A protein and the small-molecule ligand that binds it are described below.
Small molecule (SMILES): C=CC1=C(C)C2=N3->[Ni]45<-N6=C(C=c7c(C)c(C=C)c(n74)=C2)C(C)=C(CCC(=O)O)C6=Cc2c(CCC(=O)O)c(C)c(n25)C=C13

Sequence of chain 1.E:
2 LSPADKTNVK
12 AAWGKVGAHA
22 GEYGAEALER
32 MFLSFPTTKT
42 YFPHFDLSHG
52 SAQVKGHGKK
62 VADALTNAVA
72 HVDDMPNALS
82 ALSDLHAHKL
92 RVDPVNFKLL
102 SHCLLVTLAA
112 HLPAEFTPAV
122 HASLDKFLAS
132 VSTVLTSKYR

Binding-site contacts:
Ligand atom CMA contacts residue LYS61 of chain 1.E at 3.4 Å.
Ligand atom C2D contacts residue LEU91 of chain 1.E at 3.6 Å (hydrophobic).
Ligand atom C3C contacts residue VAL93 of chain 1.E at 3.6 Å (hydrophobic).
Ligand atom CAA contacts residue LYS61 of chain 1.E at 3.5 Å.
Ligand atom CHC contacts residue LEU101 of chain 1.E at 3.6 Å (hydrophobic).
Ligand atom CBA contacts residue LEU86 of chain 1.E at 3.8 Å (hydrophobic).
Ligand atom CHD contacts residue PHE43 of chain 1.E at 3.5 Å (hydrophobic).
Ligand atom CBD contacts residue HIS58 of chain 1.E at 3.5 Å.
Ligand atom C1A contacts residue HIS58 of chain 1.E at 3.4 Å.
Ligand atom O1A contacts residue LYS61 of chain 1.E at 3.5 Å.
Ligand atom C4D contacts residue HIS58 of chain 1.E at 3.4 Å.
Ligand atom CMD contacts residue TYR42 of chain 1.E at 3.1 Å (hydrophobic).
Ligand atom C4B contacts residue HIS87 of chain 1.E at 3.7 Å.
Ligand atom NC contacts residue HIS87 of chain 1.E at 3.2 Å.
Ligand atom C1D contacts residue LEU91 of chain 1.E at 3.8 Å (hydrophobic).
Ligand atom C3D contacts residue LEU91 of chain 1.E at 3.6 Å (hydrophobic).
Ligand atom CAD contacts residue LEU91 of chain 1.E at 3.7 Å (hydrophobic).
Ligand atom NA contacts residue HIS87 of chain 1.E at 3.4 Å.
Ligand atom CHA contacts residue HIS58 of chain 1.E at 3.1 Å.
Ligand atom O1D contacts residue HIS45 of chain 1.E at 2.8 Å (h-bond).
Ligand atom C3A contacts residue LEU83 of chain 1.E at 3.7 Å (hydrophobic).
Ligand atom C4D contacts residue LEU91 of chain 1.E at 3.7 Å (hydrophobic).
Ligand atom CAB contacts residue LEU136 of chain 1.E at 3.6 Å (hydrophobic).
Ligand atom CMA contacts residue LEU83 of chain 1.E at 3.5 Å (hydrophobic).
Ligand atom C2C contacts residue VAL93 of chain 1.E at 3.8 Å (hydrophobic).
Ligand atom ND contacts residue HIS58 of chain 1.E at 3.7 Å.
Ligand atom CMB contacts residue VAL62 of chain 1.E at 3.8 Å (hydrophobic).
Ligand atom C2B contacts residue VAL62 of chain 1.E at 3.7 Å (hydrophobic).
Ligand atom C2D contacts residue PHE43 of chain 1.E at 3.5 Å (hydrophobic).
Ligand atom NB contacts residue HIS87 of chain 1.E at 3.2 Å.
Ligand atom ND contacts residue HIS87 of chain 1.E at 3.3 Å.
Ligand atom O1D contacts residue PHE46 of chain 1.E at 3.6 Å.
Ligand atom CBD contacts residue PHE43 of chain 1.E at 3.6 Å (hydrophobic).
Ligand atom CMC contacts residue ASN97 of chain 1.E at 3.4 Å.
Ligand atom C1D contacts residue PHE43 of chain 1.E at 3.5 Å (hydrophobic).
Ligand atom NI contacts residue HIS87 of chain 1.E at 2.5 Å.
Ligand atom CGA contacts residue LYS61 of chain 1.E at 3.5 Å.
Ligand atom CHC contacts residue PHE98 of chain 1.E at 3.4 Å (hydrophobic).
Ligand atom CMD contacts residue PHE43 of chain 1.E at 3.7 Å (hydrophobic).
Ligand atom CAC contacts residue VAL93 of chain 1.E at 3.4 Å (hydrophobic).